This protein binds this small molecule.
Small molecule (SMILES): NCCCCCCCCCCCC(=O)O

Sequence of chain 54.A:
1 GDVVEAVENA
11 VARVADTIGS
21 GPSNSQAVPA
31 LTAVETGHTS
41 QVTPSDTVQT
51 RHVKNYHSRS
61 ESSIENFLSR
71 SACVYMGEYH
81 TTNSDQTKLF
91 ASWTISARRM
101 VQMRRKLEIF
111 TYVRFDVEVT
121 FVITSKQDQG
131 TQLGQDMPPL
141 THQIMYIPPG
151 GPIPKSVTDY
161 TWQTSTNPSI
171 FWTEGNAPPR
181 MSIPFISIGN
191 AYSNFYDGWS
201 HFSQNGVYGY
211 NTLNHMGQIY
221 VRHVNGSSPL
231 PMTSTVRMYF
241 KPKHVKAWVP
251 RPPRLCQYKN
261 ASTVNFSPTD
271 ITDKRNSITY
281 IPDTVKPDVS

Binding-site contacts:
Ligand atom N contacts residue MET181 of chain 54.A at 3.9 Å.
Ligand atom C7 contacts residue VAL117 of chain 54.A at 4.3 Å (hydrophobic).
Ligand atom C1 contacts residue ILE183 of chain 54.A at 4.2 Å (hydrophobic).
Ligand atom C6 contacts residue ILE95 of chain 54.A at 4.1 Å (hydrophobic).
Ligand atom O contacts residue ASN194 of chain 54.A at 3.0 Å (h-bond).
Ligand atom OXT contacts residue MET216 of chain 54.A at 4.2 Å.
Ligand atom N contacts residue TYR146 of chain 54.A at 4.1 Å.
Ligand atom C contacts residue TYR210 of chain 54.A at 4.1 Å (hydrophobic).
Ligand atom C8 contacts residue TYR192 of chain 54.A at 3.6 Å (hydrophobic).
Ligand atom C1 contacts residue VAL119 of chain 54.A at 4.2 Å (hydrophobic).
Ligand atom C4 contacts residue ILE183 of chain 54.A at 4.2 Å (hydrophobic).
Ligand atom OXT contacts residue ASN194 of chain 54.A at 4.3 Å.
Ligand atom C2 contacts residue TYR146 of chain 54.A at 3.9 Å (hydrophobic).
Ligand atom C8 contacts residue MET216 of chain 54.A at 3.9 Å (hydrophobic).
Ligand atom C contacts residue ASN194 of chain 54.A at 4.0 Å.
Ligand atom C5 contacts residue ILE183 of chain 54.A at 4.4 Å (hydrophobic).
Ligand atom C9 contacts residue PHE240 of chain 54.A at 4.1 Å (hydrophobic).
Ligand atom O contacts residue LEU107 of chain 54.A at 4.4 Å.
Ligand atom O contacts residue TYR192 of chain 54.A at 3.9 Å.
Ligand atom C7 contacts residue ILE95 of chain 54.A at 4.3 Å (hydrophobic).
Ligand atom OXT contacts residue TYR210 of chain 54.A at 3.0 Å (h-bond).
Ligand atom C7 contacts residue TYR192 of chain 54.A at 4.4 Å (hydrophobic).
Ligand atom C10 contacts residue TYR192 of chain 54.A at 4.3 Å (hydrophobic).
Ligand atom C7 contacts residue PHE240 of chain 54.A at 3.9 Å (hydrophobic).
Ligand atom C5 contacts residue PHE240 of chain 54.A at 4.1 Å (hydrophobic).
Ligand atom C3 contacts residue ILE95 of chain 54.A at 4.2 Å (hydrophobic).
Ligand atom C1 contacts residue ILE219 of chain 54.A at 4.1 Å (hydrophobic).
Ligand atom C5 contacts residue ILE95 of chain 54.A at 3.8 Å (hydrophobic).
Ligand atom N contacts residue ILE219 of chain 54.A at 4.0 Å.
Ligand atom C3 contacts residue ILE183 of chain 54.A at 3.7 Å (hydrophobic).
Ligand atom C4 contacts residue ILE95 of chain 54.A at 4.0 Å (hydrophobic).
Ligand atom C9 contacts residue TYR192 of chain 54.A at 4.1 Å (hydrophobic).
Ligand atom C2 contacts residue ILE95 of chain 54.A at 3.8 Å (hydrophobic).
Ligand atom C10 contacts residue MET216 of chain 54.A at 3.6 Å (hydrophobic).
Ligand atom C contacts residue TYR192 of chain 54.A at 4.2 Å (hydrophobic).
Ligand atom C2 contacts residue ILE183 of chain 54.A at 4.2 Å (hydrophobic).
Ligand atom CA2 contacts residue PHE115 of chain 54.A at 4.3 Å (hydrophobic).
Ligand atom C9 contacts residue PHE115 of chain 54.A at 4.1 Å (hydrophobic).
Ligand atom O contacts residue VAL113 of chain 54.A at 4.0 Å.
Ligand atom C6 contacts residue TYR192 of chain 54.A at 4.4 Å (hydrophobic).